This small molecule binds to this protein.
Small molecule (SMILES): CC(=O)N[C@@H]1[C@@H](O)[C@H](O)[C@@H](CO)O[C@H]1O

Sequence of chain 1.B:
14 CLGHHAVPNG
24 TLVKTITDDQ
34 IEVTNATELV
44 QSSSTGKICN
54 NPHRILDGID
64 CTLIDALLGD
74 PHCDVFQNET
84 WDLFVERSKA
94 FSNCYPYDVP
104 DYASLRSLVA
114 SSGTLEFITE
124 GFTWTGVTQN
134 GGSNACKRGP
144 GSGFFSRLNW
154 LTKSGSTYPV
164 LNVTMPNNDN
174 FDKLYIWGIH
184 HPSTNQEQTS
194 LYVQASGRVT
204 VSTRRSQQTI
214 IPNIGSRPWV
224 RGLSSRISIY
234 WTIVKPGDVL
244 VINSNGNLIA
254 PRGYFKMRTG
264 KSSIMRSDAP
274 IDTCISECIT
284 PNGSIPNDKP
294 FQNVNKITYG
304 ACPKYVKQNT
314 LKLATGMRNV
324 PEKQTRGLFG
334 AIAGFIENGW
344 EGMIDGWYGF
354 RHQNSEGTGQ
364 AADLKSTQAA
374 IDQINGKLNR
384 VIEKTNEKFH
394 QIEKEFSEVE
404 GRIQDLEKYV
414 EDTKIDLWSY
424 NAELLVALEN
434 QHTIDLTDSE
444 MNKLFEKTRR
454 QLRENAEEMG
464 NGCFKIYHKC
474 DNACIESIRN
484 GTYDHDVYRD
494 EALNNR

Binding-site contacts:
Ligand atom N2 contacts residue ASN22 of chain 1.B at 3.1 Å (h-bond).
Ligand atom C5 contacts residue ASN22 of chain 1.B at 3.7 Å.
Ligand atom C3 contacts residue ASN22 of chain 1.B at 3.9 Å.
Ligand atom C7 contacts residue ASN22 of chain 1.B at 4.4 Å.
Ligand atom C4 contacts residue ASN22 of chain 1.B at 4.2 Å.
Ligand atom C1 contacts residue ASN22 of chain 1.B at 1.4 Å.
Ligand atom C2 contacts residue ASN22 of chain 1.B at 2.5 Å.
Ligand atom O5 contacts residue ASN22 of chain 1.B at 2.3 Å (h-bond).
Ligand atom C6 contacts residue ASN22 of chain 1.B at 4.3 Å.